Binding-site contacts:
Ligand atom C29 contacts residue PHE297 of chain 1.A at 3.6 Å (hydrophobic).
Ligand atom C4 contacts residue PHE297 of chain 1.A at 3.8 Å (hydrophobic).
Ligand atom C14 contacts residue TYR261 of chain 1.A at 3.5 Å (hydrophobic).
Ligand atom N23 contacts residue VAL301 of chain 1.A at 3.4 Å.
Ligand atom C6 contacts residue PHE264 of chain 1.A at 3.9 Å (hydrophobic).
Ligand atom C12 contacts residue GLN294 of chain 1.A at 3.7 Å.
Ligand atom C16 contacts residue PHE264 of chain 1.A at 4.0 Å (hydrophobic).
Ligand atom O20 contacts residue LEU203 of chain 1.A at 3.8 Å.
Ligand atom C12 contacts residue VAL246 of chain 1.A at 3.3 Å (hydrophobic).
Ligand atom C19 contacts residue LEU203 of chain 1.A at 4.0 Å (hydrophobic).
Ligand atom N10 contacts residue LEU243 of chain 1.A at 3.6 Å.
Ligand atom C25 contacts residue PHE297 of chain 1.A at 3.9 Å (hydrophobic).
Ligand atom C4 contacts residue ILE260 of chain 1.A at 4.0 Å (hydrophobic).
Ligand atom N15 contacts residue PHE264 of chain 1.A at 3.9 Å.
Ligand atom C26 contacts residue VAL301 of chain 1.A at 3.5 Å (hydrophobic).
Ligand atom C29 contacts residue GLY296 of chain 1.A at 3.7 Å.
Ligand atom C22 contacts residue PHE207 of chain 1.A at 3.4 Å (hydrophobic).
Ligand atom N24 contacts residue PHE297 of chain 1.A at 4.0 Å.
Ligand atom C17 contacts residue MET281 of chain 1.A at 3.9 Å (hydrophobic).
Ligand atom C6 contacts residue PHE297 of chain 1.A at 3.7 Å (hydrophobic).
Ligand atom C16 contacts residue MET281 of chain 1.A at 3.5 Å (hydrophobic).
Ligand atom C28 contacts residue ALA300 of chain 1.A at 3.8 Å (hydrophobic).
Ligand atom O13 contacts residue PHE297 of chain 1.A at 3.7 Å.
Ligand atom C5 contacts residue PHE297 of chain 1.A at 3.8 Å (hydrophobic).
Ligand atom C2 contacts residue PHE297 of chain 1.A at 3.8 Å (hydrophobic).
Ligand atom C27 contacts residue VAL301 of chain 1.A at 3.8 Å (hydrophobic).
Ligand atom C28 contacts residue GLY296 of chain 1.A at 3.6 Å.
Ligand atom N23 contacts residue PHE207 of chain 1.A at 3.4 Å.
Ligand atom C9 contacts residue LEU243 of chain 1.A at 3.7 Å (hydrophobic).
Ligand atom C27 contacts residue ALA300 of chain 1.A at 3.6 Å (hydrophobic).
Ligand atom C3 contacts residue PHE264 of chain 1.A at 3.8 Å (hydrophobic).
Ligand atom O13 contacts residue GLN294 of chain 1.A at 3.2 Å (h-bond).
Ligand atom C7 contacts residue PHE264 of chain 1.A at 3.9 Å (hydrophobic).
Ligand atom C22 contacts residue VAL301 of chain 1.A at 4.0 Å (hydrophobic).
Ligand atom C14 contacts residue GLN294 of chain 1.A at 3.5 Å.
Ligand atom C30 contacts residue PHE297 of chain 1.A at 3.9 Å (hydrophobic).
Ligand atom C1 contacts residue PHE297 of chain 1.A at 3.8 Å (hydrophobic).
Ligand atom O11 contacts residue GLN294 of chain 1.A at 3.4 Å (h-bond).
Ligand atom C3 contacts residue PHE297 of chain 1.A at 3.6 Å (hydrophobic).
Ligand atom C12 contacts residue PHE297 of chain 1.A at 4.0 Å (hydrophobic).

This small molecule binds to this protein.
Small molecule (SMILES): COc1cc2ncnc(N3CC[C@@H](Oc4cnc5ccccc5n4)C3)c2cc1OC

Sequence of chain 1.A:
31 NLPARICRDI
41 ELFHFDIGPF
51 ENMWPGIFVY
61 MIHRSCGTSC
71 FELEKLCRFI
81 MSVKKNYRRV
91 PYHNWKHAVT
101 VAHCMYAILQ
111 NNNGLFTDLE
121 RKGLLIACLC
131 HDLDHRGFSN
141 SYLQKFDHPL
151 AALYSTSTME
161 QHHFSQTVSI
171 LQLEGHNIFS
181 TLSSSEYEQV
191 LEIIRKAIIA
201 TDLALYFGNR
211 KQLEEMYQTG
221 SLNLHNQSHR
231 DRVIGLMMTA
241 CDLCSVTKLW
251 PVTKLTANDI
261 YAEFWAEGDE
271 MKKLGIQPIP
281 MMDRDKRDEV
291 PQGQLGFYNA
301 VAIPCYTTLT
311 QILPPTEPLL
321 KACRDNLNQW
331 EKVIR